The protein below binds the small molecule below.
Small molecule (SMILES): Cc1cccc(C)c1-n1c(=O)c2cc(C(=O)C3=C(O)CCCC3=O)ccc2n(C)c1=O

Binding-site contacts:
Ligand atom C5 contacts residue CO1 of chain 1.E at 3.6 Å.
Ligand atom C9 contacts residue PHE419 of chain 1.B at 3.8 Å (hydrophobic).
Ligand atom C31 contacts residue ASN423 of chain 1.B at 3.5 Å.
Ligand atom C1 contacts residue SER267 of chain 1.B at 3.9 Å.
Ligand atom C12 contacts residue PHE419 of chain 1.B at 3.6 Å (hydrophobic).
Ligand atom O11 contacts residue PHE381 of chain 1.B at 3.3 Å.
Ligand atom O22 contacts residue LYS429 of chain 1.B at 3.6 Å.
Ligand atom C1 contacts residue ASN282 of chain 1.B at 3.8 Å.
Ligand atom O11 contacts residue PHE419 of chain 1.B at 3.7 Å.
Ligand atom C10 contacts residue PHE381 of chain 1.B at 3.3 Å (hydrophobic).
Ligand atom O7 contacts residue PHE424 of chain 1.B at 3.8 Å.
Ligand atom C4 contacts residue CO1 of chain 1.E at 3.2 Å.
Ligand atom C2 contacts residue SER267 of chain 1.B at 3.6 Å.
Ligand atom C12 contacts residue GLY420 of chain 1.B at 3.8 Å.
Ligand atom O8 contacts residue PHE419 of chain 1.B at 3.6 Å.
Ligand atom C13 contacts residue GLN379 of chain 1.B at 3.5 Å.
Ligand atom C12 contacts residue GLN379 of chain 1.B at 3.6 Å.
Ligand atom C2 contacts residue ASN282 of chain 1.B at 3.2 Å.
Ligand atom C13 contacts residue PHE424 of chain 1.B at 3.5 Å (hydrophobic).
Ligand atom O7 contacts residue LEU265 of chain 1.B at 3.6 Å.
Ligand atom O11 contacts residue HIS308 of chain 1.B at 3.5 Å.
Ligand atom O8 contacts residue HIS226 of chain 1.B at 3.1 Å (h-bond).
Ligand atom C14 contacts residue PHE424 of chain 1.B at 3.6 Å (hydrophobic).
Ligand atom C3 contacts residue PRO280 of chain 1.B at 3.7 Å (hydrophobic).
Ligand atom C29 contacts residue LYS429 of chain 1.B at 3.7 Å.
Ligand atom O11 contacts residue GLU394 of chain 1.B at 2.8 Å (salt-bridge).
Ligand atom C13 contacts residue PHE381 of chain 1.B at 3.9 Å (hydrophobic).
Ligand atom C12 contacts residue PHE424 of chain 1.B at 3.6 Å (hydrophobic).
Ligand atom C9 contacts residue CO1 of chain 1.E at 3.2 Å.
Ligand atom O7 contacts residue ASN282 of chain 1.B at 3.6 Å (h-bond).
Ligand atom C25 contacts residue GLN293 of chain 1.B at 3.5 Å.
Ligand atom C16 contacts residue PHE381 of chain 1.B at 3.4 Å (hydrophobic).
Ligand atom C9 contacts residue PHE381 of chain 1.B at 3.8 Å (hydrophobic).
Ligand atom C13 contacts residue GLY420 of chain 1.B at 3.5 Å.
Ligand atom C15 contacts residue PHE424 of chain 1.B at 3.8 Å (hydrophobic).
Ligand atom C29 contacts residue PHE424 of chain 1.B at 3.8 Å (hydrophobic).
Ligand atom C12 contacts residue PHE381 of chain 1.B at 3.5 Å (hydrophobic).
Ligand atom C15 contacts residue PHE381 of chain 1.B at 3.8 Å (hydrophobic).
Ligand atom O11 contacts residue CO1 of chain 1.E at 2.2 Å.
Ligand atom O8 contacts residue CO1 of chain 1.E at 2.3 Å.

Sequence of chain 1.B:
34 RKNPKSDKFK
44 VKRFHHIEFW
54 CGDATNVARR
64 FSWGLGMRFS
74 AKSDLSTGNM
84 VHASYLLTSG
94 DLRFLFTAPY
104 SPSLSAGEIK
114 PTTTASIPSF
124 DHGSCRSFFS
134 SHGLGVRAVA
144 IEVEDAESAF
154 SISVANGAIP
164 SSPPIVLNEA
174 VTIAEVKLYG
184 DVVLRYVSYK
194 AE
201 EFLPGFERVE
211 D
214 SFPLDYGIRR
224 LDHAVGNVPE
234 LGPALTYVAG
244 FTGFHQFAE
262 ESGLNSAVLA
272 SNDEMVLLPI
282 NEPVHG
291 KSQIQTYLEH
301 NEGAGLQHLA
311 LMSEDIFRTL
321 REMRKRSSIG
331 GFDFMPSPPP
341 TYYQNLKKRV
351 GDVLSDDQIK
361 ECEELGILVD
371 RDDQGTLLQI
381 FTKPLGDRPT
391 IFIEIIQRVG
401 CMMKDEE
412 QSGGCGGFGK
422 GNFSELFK